Sequence of chain 8.A:
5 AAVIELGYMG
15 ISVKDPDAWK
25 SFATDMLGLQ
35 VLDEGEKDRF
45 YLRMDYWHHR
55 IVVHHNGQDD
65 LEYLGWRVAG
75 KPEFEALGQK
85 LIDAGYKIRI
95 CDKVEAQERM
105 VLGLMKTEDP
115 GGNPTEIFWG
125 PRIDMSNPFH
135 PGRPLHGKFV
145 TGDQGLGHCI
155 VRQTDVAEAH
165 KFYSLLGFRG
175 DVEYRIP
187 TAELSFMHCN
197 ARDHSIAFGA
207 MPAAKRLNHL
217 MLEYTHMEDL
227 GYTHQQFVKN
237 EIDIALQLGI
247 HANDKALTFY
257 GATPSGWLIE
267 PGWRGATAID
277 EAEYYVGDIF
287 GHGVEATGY

Binding-site contacts:
Ligand atom OA4 contacts residue FE21 of chain 8.B at 2.3 Å.
Ligand atom CA6 contacts residue TYR178 of chain 8.A at 3.7 Å (hydrophobic).
Ligand atom CA4 contacts residue TYR256 of chain 8.A at 3.8 Å (hydrophobic).
Ligand atom CB1 contacts residue TYR178 of chain 8.A at 4.0 Å (hydrophobic).
Ligand atom CA4 contacts residue FE21 of chain 8.B at 3.1 Å.
Ligand atom OA4 contacts residue GLU266 of chain 8.A at 3.8 Å.
Ligand atom OA4 contacts residue HIS247 of chain 8.A at 3.5 Å (h-bond).
Ligand atom CB4 contacts residue TYR178 of chain 8.A at 4.0 Å (hydrophobic).
Ligand atom CA5 contacts residue HIS200 of chain 8.A at 3.7 Å.
Ligand atom CB5 contacts residue TYR178 of chain 8.A at 3.3 Å (hydrophobic).
Ligand atom CA1 contacts residue HIS247 of chain 8.A at 3.5 Å.
Ligand atom CA3 contacts residue TYR256 of chain 8.A at 2.9 Å (hydrophobic).
Ligand atom OA3 contacts residue TYR256 of chain 8.A at 2.4 Å (h-bond).
Ligand atom CB6 contacts residue ASP284 of chain 8.A at 3.4 Å.
Ligand atom CA5 contacts residue HIS247 of chain 8.A at 3.3 Å.
Ligand atom CA4 contacts residue HIS200 of chain 8.A at 3.4 Å.
Ligand atom CA1 contacts residue PHE192 of chain 8.A at 3.8 Å (hydrophobic).
Ligand atom CA4 contacts residue PHE192 of chain 8.A at 3.8 Å (hydrophobic).
Ligand atom CA5 contacts residue ASN249 of chain 8.A at 3.3 Å.
Ligand atom CB2 contacts residue LEU190 of chain 8.A at 3.5 Å (hydrophobic).
Ligand atom CA3 contacts residue FE21 of chain 8.B at 3.0 Å.
Ligand atom CA3 contacts residue HIS247 of chain 8.A at 3.4 Å.
Ligand atom CA4 contacts residue HIS247 of chain 8.A at 3.3 Å.
Ligand atom CA5 contacts residue PHE192 of chain 8.A at 3.5 Å (hydrophobic).
Ligand atom CB6 contacts residue TYR178 of chain 8.A at 3.3 Å (hydrophobic).
Ligand atom OA4 contacts residue HIS152 of chain 8.A at 3.0 Å (h-bond).
Ligand atom CA2 contacts residue BP71 of chain 8.E at 3.8 Å.
Ligand atom CB4 contacts residue ILE180 of chain 8.A at 4.0 Å (hydrophobic).
Ligand atom CB3 contacts residue LEU190 of chain 8.A at 3.3 Å (hydrophobic).
Ligand atom CA2 contacts residue TYR256 of chain 8.A at 3.2 Å (hydrophobic).
Ligand atom OA3 contacts residue FE21 of chain 8.B at 2.2 Å.
Ligand atom CB5 contacts residue ASP284 of chain 8.A at 3.7 Å.
Ligand atom CA6 contacts residue ASN249 of chain 8.A at 3.6 Å.
Ligand atom CA6 contacts residue HIS247 of chain 8.A at 3.1 Å.
Ligand atom CB6 contacts residue HIS247 of chain 8.A at 4.0 Å.
Ligand atom OA3 contacts residue GLU266 of chain 8.A at 3.5 Å (salt-bridge).
Ligand atom CA6 contacts residue PHE192 of chain 8.A at 3.6 Å (hydrophobic).
Ligand atom OA4 contacts residue HIS200 of chain 8.A at 2.6 Å (h-bond).
Ligand atom CA2 contacts residue HIS247 of chain 8.A at 3.4 Å.
Ligand atom OA3 contacts residue HIS215 of chain 8.A at 2.8 Å.

A protein and the small-molecule ligand that binds it are described below.
Small molecule (SMILES): Oc1ccc(-c2ccccc2)cc1O